The protein below binds the small molecule below.
Small molecule (SMILES): OC[C@H]1O[C@@H](O)[C@H](O)[C@@H](O)[C@@H]1O

Sequence of chain 1.D:
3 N

Sequence of chain 1.B:
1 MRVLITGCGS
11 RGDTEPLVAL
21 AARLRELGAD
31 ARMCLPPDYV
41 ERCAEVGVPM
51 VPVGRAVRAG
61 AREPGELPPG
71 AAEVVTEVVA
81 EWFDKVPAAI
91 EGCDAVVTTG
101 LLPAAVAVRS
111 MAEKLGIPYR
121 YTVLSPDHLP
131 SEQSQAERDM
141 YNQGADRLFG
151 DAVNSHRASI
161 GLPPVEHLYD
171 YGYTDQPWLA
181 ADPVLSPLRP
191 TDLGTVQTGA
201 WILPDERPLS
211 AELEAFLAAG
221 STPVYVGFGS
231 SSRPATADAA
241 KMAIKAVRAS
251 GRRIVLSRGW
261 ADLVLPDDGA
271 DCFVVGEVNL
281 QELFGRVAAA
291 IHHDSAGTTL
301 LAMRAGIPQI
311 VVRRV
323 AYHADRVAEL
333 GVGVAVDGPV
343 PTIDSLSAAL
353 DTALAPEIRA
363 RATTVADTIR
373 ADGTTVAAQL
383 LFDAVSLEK

Binding-site contacts:
Ligand atom O2 contacts residue OMZ2 of chain 1.D at 3.9 Å.
Ligand atom C3 contacts residue GHP4 of chain 1.D at 3.7 Å.
Ligand atom C3 contacts residue TYR141 of chain 1.B at 3.4 Å (hydrophobic).
Ligand atom C2 contacts residue GHP4 of chain 1.D at 2.4 Å.
Ligand atom C1 contacts residue OMY6 of chain 1.D at 3.6 Å.
Ligand atom O6 contacts residue HIS128 of chain 1.B at 3.5 Å (h-bond).
Ligand atom C2 contacts residue TYR141 of chain 1.B at 3.6 Å (hydrophobic).
Ligand atom O5 contacts residue GHP4 of chain 1.D at 2.3 Å (h-bond).
Ligand atom O6 contacts residue OMY6 of chain 1.D at 3.5 Å.
Ligand atom C6 contacts residue HIS128 of chain 1.B at 4.1 Å.
Ligand atom C1 contacts residue HIS128 of chain 1.B at 3.8 Å.
Ligand atom C3 contacts residue GLN133 of chain 1.B at 3.6 Å.
Ligand atom O5 contacts residue OMY6 of chain 1.D at 3.2 Å (h-bond).
Ligand atom C5 contacts residue GHP4 of chain 1.D at 3.6 Å.
Ligand atom O2 contacts residue GHP4 of chain 1.D at 2.8 Å (h-bond).
Ligand atom O5 contacts residue HIS128 of chain 1.B at 3.3 Å (h-bond).
Ligand atom C1 contacts residue TYR141 of chain 1.B at 4.0 Å (hydrophobic).
Ligand atom C1 contacts residue GHP4 of chain 1.D at 1.4 Å.
Ligand atom O3 contacts residue GLN133 of chain 1.B at 2.9 Å (h-bond).
Ligand atom O3 contacts residue TYR141 of chain 1.B at 4.0 Å.
Ligand atom O2 contacts residue TYR141 of chain 1.B at 3.0 Å (h-bond).
Ligand atom C1 contacts residue OMZ2 of chain 1.D at 3.5 Å.
Ligand atom C2 contacts residue OMZ2 of chain 1.D at 4.3 Å.
Ligand atom C2 contacts residue GLN133 of chain 1.B at 3.9 Å.
Ligand atom O3 contacts residue ASP127 of chain 1.B at 4.0 Å.
Ligand atom C6 contacts residue OMY6 of chain 1.D at 3.4 Å.
Ligand atom C5 contacts residue OMY6 of chain 1.D at 4.0 Å.
Ligand atom C4 contacts residue GHP4 of chain 1.D at 4.2 Å.
Ligand atom C2 contacts residue HIS128 of chain 1.B at 3.8 Å.
Ligand atom O2 contacts residue GLN133 of chain 1.B at 3.0 Å (h-bond).
Ligand atom C4 contacts residue HIS128 of chain 1.B at 4.4 Å.
Ligand atom C5 contacts residue HIS128 of chain 1.B at 4.1 Å.